This small molecule binds to this protein.
Small molecule (SMILES): CC(=O)N[C@H]1[C@H](O[C@H]2[C@H](O)[C@@H](NC(C)=O)CO[C@@H]2CO)O[C@H](CO)[C@@H](O)[C@@H]1O

Sequence of chain 1.J:
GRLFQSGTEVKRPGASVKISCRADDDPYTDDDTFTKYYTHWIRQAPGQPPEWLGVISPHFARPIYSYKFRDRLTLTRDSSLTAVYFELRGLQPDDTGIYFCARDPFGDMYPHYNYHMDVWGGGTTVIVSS

Sequence of chain 1.C:
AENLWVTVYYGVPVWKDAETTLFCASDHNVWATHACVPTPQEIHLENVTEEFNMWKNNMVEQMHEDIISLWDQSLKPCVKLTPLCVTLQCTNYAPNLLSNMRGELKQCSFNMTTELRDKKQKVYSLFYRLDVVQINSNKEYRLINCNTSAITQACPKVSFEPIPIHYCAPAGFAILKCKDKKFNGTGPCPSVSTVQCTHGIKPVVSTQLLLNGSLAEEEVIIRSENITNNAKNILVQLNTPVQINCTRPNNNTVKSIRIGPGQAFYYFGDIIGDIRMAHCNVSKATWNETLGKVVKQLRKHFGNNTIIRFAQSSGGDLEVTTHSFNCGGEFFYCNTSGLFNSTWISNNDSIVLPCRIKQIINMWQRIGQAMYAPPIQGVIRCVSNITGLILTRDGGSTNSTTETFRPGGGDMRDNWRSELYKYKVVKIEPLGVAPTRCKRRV

Binding-site contacts:
Ligand atom C5 contacts residue ASN167 of chain 1.C at 3.7 Å.
Ligand atom C7 contacts residue ASN167 of chain 1.C at 3.6 Å.
Ligand atom O5 contacts residue ASN167 of chain 1.C at 2.4 Å (h-bond).
Ligand atom O6 contacts residue VAL144 of chain 1.C at 3.5 Å.
Ligand atom O7 contacts residue ASN167 of chain 1.C at 3.9 Å.
Ligand atom C8 contacts residue TYR48 of chain 1.J at 3.9 Å (hydrophobic).
Ligand atom C5 contacts residue SER99 of chain 1.J at 4.1 Å.
Ligand atom C6 contacts residue VAL144 of chain 1.C at 4.5 Å (hydrophobic).
Ligand atom C7 contacts residue THR168 of chain 1.C at 4.0 Å.
Ligand atom C4 contacts residue ASN167 of chain 1.C at 4.2 Å.
Ligand atom C8 contacts residue SER99 of chain 1.J at 4.2 Å.
Ligand atom C1 contacts residue ARG162 of chain 1.C at 3.6 Å.
Ligand atom C4 contacts residue ARG162 of chain 1.C at 4.5 Å.
Ligand atom C6 contacts residue ARG162 of chain 1.C at 4.2 Å.
Ligand atom C5 contacts residue ARG162 of chain 1.C at 4.0 Å.
Ligand atom O7 contacts residue SER100 of chain 1.J at 4.1 Å.
Ligand atom C3 contacts residue ASN167 of chain 1.C at 3.8 Å.
Ligand atom C8 contacts residue ASP98 of chain 1.J at 4.0 Å.
Ligand atom C6 contacts residue SER99 of chain 1.J at 4.1 Å.
Ligand atom C6 contacts residue ILE164 of chain 1.C at 4.2 Å (hydrophobic).
Ligand atom O5 contacts residue ILE164 of chain 1.C at 4.3 Å.
Ligand atom C2 contacts residue ASN167 of chain 1.C at 2.5 Å.
Ligand atom C1 contacts residue THR168 of chain 1.C at 3.9 Å.
Ligand atom O6 contacts residue ARG162 of chain 1.C at 3.8 Å.
Ligand atom C1 contacts residue ASN167 of chain 1.C at 1.4 Å.
Ligand atom N2 contacts residue ASN167 of chain 1.C at 2.9 Å (h-bond).
Ligand atom O7 contacts residue THR168 of chain 1.C at 3.3 Å.
Ligand atom O5 contacts residue ARG162 of chain 1.C at 3.0 Å (salt-bridge).
Ligand atom C2 contacts residue ARG162 of chain 1.C at 4.1 Å.